Sequence of chain 1.B:
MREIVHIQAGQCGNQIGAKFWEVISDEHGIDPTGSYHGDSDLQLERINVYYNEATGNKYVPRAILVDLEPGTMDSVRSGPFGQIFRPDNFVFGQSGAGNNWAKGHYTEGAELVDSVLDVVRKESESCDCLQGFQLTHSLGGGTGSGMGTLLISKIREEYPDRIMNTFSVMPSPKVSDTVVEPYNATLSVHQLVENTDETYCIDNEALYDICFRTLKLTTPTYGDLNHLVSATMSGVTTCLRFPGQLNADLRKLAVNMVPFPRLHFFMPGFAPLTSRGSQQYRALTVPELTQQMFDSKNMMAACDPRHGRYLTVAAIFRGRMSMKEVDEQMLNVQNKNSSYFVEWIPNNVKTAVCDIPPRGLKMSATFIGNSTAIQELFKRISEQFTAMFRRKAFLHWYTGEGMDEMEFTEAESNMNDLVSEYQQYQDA

Binding-site contacts:
Ligand atom C44 contacts residue LEU361 of chain 1.B at 3.4 Å (hydrophobic).
Ligand atom C47 contacts residue ARG276 of chain 1.B at 3.2 Å.
Ligand atom C44 contacts residue GLY360 of chain 1.B at 3.4 Å.
Ligand atom O06 contacts residue THR274 of chain 1.B at 3.5 Å (h-bond).
Ligand atom O13 contacts residue ARG359 of chain 1.B at 3.4 Å (salt-bridge).
Ligand atom C40 contacts residue ALA231 of chain 1.B at 3.9 Å (hydrophobic).
Ligand atom C19 contacts residue THR274 of chain 1.B at 3.7 Å.
Ligand atom C34 contacts residue GLU22 of chain 1.B at 3.3 Å.
Ligand atom O13 contacts residue GLY360 of chain 1.B at 3.9 Å.
Ligand atom O06 contacts residue PRO272 of chain 1.B at 3.6 Å.
Ligand atom C40 contacts residue GLU27 of chain 1.B at 3.5 Å.
Ligand atom O05 contacts residue LEU273 of chain 1.B at 3.8 Å.
Ligand atom C38 contacts residue VAL23 of chain 1.B at 3.4 Å (hydrophobic).
Ligand atom C15 contacts residue PRO272 of chain 1.B at 3.7 Å (hydrophobic).
Ligand atom C08 contacts residue LEU228 of chain 1.B at 3.4 Å (hydrophobic).
Ligand atom O06 contacts residue LEU273 of chain 1.B at 3.7 Å.
Ligand atom O05 contacts residue PHE270 of chain 1.B at 3.4 Å.
Ligand atom C41 contacts residue PRO358 of chain 1.B at 3.7 Å (hydrophobic).
Ligand atom C35 contacts residue ASP26 of chain 1.B at 3.5 Å.
Ligand atom O11 contacts residue LEU361 of chain 1.B at 3.5 Å.
Ligand atom C28 contacts residue LEU361 of chain 1.B at 3.8 Å (hydrophobic).
Ligand atom O05 contacts residue LEU361 of chain 1.B at 3.9 Å.
Ligand atom C36 contacts residue ASP26 of chain 1.B at 3.6 Å.
Ligand atom O13 contacts residue PRO358 of chain 1.B at 3.9 Å.
Ligand atom C35 contacts residue GLU22 of chain 1.B at 3.4 Å.
Ligand atom C13 contacts residue PHE270 of chain 1.B at 3.8 Å (hydrophobic).
Ligand atom C40 contacts residue SER234 of chain 1.B at 3.8 Å.
Ligand atom C32 contacts residue HIS227 of chain 1.B at 3.1 Å.
Ligand atom C39 contacts residue GLU27 of chain 1.B at 3.6 Å.
Ligand atom C30 contacts residue HIS227 of chain 1.B at 3.6 Å.
Ligand atom C06 contacts residue ASP224 of chain 1.B at 3.8 Å.
Ligand atom C07 contacts residue ASP224 of chain 1.B at 3.2 Å.
Ligand atom C42 contacts residue PRO358 of chain 1.B at 3.5 Å (hydrophobic).
Ligand atom O05 contacts residue PRO272 of chain 1.B at 3.8 Å.
Ligand atom O07 contacts residue GLN279 of chain 1.B at 3.9 Å.
Ligand atom O14 contacts residue HIS227 of chain 1.B at 2.9 Å (h-bond).
Ligand atom C39 contacts residue ALA231 of chain 1.B at 3.6 Å (hydrophobic).
Ligand atom C27 contacts residue LEU361 of chain 1.B at 3.9 Å (hydrophobic).
Ligand atom C08 contacts residue HIS227 of chain 1.B at 3.8 Å.
Ligand atom C39 contacts residue VAL23 of chain 1.B at 3.3 Å (hydrophobic).

The small molecule below binds the protein below.
Small molecule (SMILES): CC(=O)O[C@H]1C(=O)[C@@]2(C)[C@H]([C@H](OC(=O)c3ccccc3)[C@]3(O)C[C@H](OC(=O)[C@H](O)[C@@H](NC(=O)c4ccccc4)c4ccccc4)C(C)=C1C3(C)C)[C@]1(OC(C)=O)CO[C@@H]1C[C@@H]2O